Sequence of chain 1.D:
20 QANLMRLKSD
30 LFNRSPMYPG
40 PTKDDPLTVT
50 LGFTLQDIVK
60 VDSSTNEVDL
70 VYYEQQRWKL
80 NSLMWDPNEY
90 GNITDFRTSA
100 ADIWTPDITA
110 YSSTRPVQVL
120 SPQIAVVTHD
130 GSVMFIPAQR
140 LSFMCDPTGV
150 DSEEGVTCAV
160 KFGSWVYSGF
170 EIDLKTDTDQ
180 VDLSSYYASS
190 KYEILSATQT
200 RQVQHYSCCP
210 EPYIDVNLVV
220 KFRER

Binding-site contacts:
Ligand atom O7 contacts residue GLY90 of chain 1.D at 4.0 Å.
Ligand atom C8 contacts residue GLY90 of chain 1.D at 4.0 Å.
Ligand atom O5 contacts residue ASN91 of chain 1.D at 2.3 Å (h-bond).
Ligand atom C5 contacts residue ASN91 of chain 1.D at 3.6 Å.
Ligand atom C7 contacts residue ASN91 of chain 1.D at 3.2 Å.
Ligand atom C7 contacts residue GLY90 of chain 1.D at 4.4 Å.
Ligand atom C2 contacts residue ASN91 of chain 1.D at 2.5 Å.
Ligand atom N2 contacts residue ASN91 of chain 1.D at 3.0 Å (h-bond).
Ligand atom C8 contacts residue ASN91 of chain 1.D at 4.3 Å.
Ligand atom C1 contacts residue ASN91 of chain 1.D at 1.4 Å.
Ligand atom C4 contacts residue ASN91 of chain 1.D at 4.2 Å.
Ligand atom C3 contacts residue ASN91 of chain 1.D at 3.8 Å.
Ligand atom O7 contacts residue ASN91 of chain 1.D at 3.0 Å (h-bond).

This small molecule binds to this protein.
Small molecule (SMILES): CC(=O)N[C@@H]1[C@@H](O)[C@H](O)[C@@H](CO)O[C@H]1O